Sequence of chain 1.C:
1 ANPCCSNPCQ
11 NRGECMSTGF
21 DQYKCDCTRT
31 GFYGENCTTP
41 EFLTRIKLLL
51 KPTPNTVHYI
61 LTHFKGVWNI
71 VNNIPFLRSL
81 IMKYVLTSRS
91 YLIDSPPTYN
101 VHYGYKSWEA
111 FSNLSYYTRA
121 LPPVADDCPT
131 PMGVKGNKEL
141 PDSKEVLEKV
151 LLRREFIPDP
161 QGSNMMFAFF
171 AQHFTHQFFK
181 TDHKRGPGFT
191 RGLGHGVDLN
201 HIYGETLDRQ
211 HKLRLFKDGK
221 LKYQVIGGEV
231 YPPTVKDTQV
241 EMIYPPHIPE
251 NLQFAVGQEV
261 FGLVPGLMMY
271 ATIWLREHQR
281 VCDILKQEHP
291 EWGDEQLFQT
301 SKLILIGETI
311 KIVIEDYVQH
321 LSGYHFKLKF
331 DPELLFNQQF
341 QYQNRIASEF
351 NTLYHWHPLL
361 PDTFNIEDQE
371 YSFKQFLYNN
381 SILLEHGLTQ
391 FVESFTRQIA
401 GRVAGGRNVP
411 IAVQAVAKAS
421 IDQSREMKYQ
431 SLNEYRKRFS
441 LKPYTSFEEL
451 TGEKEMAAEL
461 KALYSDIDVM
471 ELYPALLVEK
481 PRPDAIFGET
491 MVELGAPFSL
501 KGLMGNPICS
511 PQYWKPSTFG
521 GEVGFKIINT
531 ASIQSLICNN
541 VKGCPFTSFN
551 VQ

Binding-site contacts:
Ligand atom C6 contacts residue TYR116 of chain 1.D at 3.9 Å (hydrophobic).
Ligand atom N2 contacts residue ASN113 of chain 1.D at 3.0 Å (h-bond).
Ligand atom C7 contacts residue LEU207 of chain 1.C at 4.1 Å (hydrophobic).
Ligand atom C5 contacts residue ASN113 of chain 1.D at 3.6 Å.
Ligand atom O5 contacts residue PHE189 of chain 1.D at 4.3 Å.
Ligand atom O7 contacts residue LEU207 of chain 1.C at 3.4 Å.
Ligand atom O5 contacts residue ASN113 of chain 1.D at 2.3 Å (h-bond).
Ligand atom C2 contacts residue GLU109 of chain 1.D at 4.2 Å.
Ligand atom O4 contacts residue ARG185 of chain 1.D at 3.5 Å (salt-bridge).
Ligand atom C7 contacts residue ASN113 of chain 1.D at 3.4 Å.
Ligand atom C4 contacts residue ARG185 of chain 1.D at 4.4 Å.
Ligand atom O7 contacts residue GLU109 of chain 1.D at 3.8 Å.
Ligand atom C5 contacts residue TYR116 of chain 1.D at 4.5 Å (hydrophobic).
Ligand atom O6 contacts residue HIS102 of chain 1.D at 4.4 Å.
Ligand atom O5 contacts residue GLU109 of chain 1.D at 3.5 Å (salt-bridge).
Ligand atom C3 contacts residue ASN113 of chain 1.D at 3.7 Å.
Ligand atom C1 contacts residue GLU109 of chain 1.D at 3.7 Å.
Ligand atom C4 contacts residue ASN113 of chain 1.D at 4.2 Å.
Ligand atom C5 contacts residue PHE189 of chain 1.D at 4.1 Å (hydrophobic).
Ligand atom C2 contacts residue ASN113 of chain 1.D at 2.5 Å.
Ligand atom O6 contacts residue TYR116 of chain 1.D at 3.0 Å (h-bond).
Ligand atom O5 contacts residue TYR116 of chain 1.D at 3.6 Å.
Ligand atom C2 contacts residue LEU207 of chain 1.C at 4.4 Å (hydrophobic).
Ligand atom C1 contacts residue SER115 of chain 1.D at 4.5 Å.
Ligand atom C1 contacts residue TYR116 of chain 1.D at 4.1 Å (hydrophobic).
Ligand atom O6 contacts residue GLU109 of chain 1.D at 4.1 Å.
Ligand atom C6 contacts residue PHE189 of chain 1.D at 4.1 Å (hydrophobic).
Ligand atom O6 contacts residue ASN113 of chain 1.D at 4.5 Å.
Ligand atom C1 contacts residue ASN113 of chain 1.D at 1.4 Å.
Ligand atom C8 contacts residue LEU207 of chain 1.C at 4.4 Å (hydrophobic).
Ligand atom O6 contacts residue LEU207 of chain 1.C at 4.0 Å.
Ligand atom O7 contacts residue ASN113 of chain 1.D at 3.4 Å (h-bond).
Ligand atom C4 contacts residue LEU207 of chain 1.C at 4.1 Å (hydrophobic).

The protein below binds the small molecule below.
Small molecule (SMILES): CC(=O)N[C@@H]1[C@@H](O)[C@H](O)[C@@H](CO)O[C@H]1O

Sequence of chain 1.D:
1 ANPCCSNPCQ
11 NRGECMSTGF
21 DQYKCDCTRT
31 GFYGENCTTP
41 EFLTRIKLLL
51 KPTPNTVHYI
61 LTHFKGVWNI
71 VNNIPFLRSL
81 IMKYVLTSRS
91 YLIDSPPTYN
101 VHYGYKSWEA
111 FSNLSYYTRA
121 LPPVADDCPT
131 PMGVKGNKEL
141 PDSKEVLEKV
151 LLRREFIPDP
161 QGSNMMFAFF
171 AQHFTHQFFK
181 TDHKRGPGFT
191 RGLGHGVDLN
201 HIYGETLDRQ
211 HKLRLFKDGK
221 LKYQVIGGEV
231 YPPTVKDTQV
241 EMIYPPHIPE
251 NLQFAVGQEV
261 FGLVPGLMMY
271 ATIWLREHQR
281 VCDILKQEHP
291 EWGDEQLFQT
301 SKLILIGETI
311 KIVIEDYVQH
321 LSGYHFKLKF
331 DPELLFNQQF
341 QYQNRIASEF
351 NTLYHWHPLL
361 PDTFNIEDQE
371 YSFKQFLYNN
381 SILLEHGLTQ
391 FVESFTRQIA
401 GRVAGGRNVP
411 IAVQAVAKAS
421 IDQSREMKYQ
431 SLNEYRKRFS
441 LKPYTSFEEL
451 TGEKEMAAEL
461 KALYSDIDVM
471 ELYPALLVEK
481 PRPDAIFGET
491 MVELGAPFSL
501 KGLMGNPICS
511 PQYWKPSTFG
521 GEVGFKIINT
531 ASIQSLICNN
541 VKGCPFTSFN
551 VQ